Binding-site contacts:
Ligand atom CG2 contacts residue PHE76 of chain 54.B at 3.8 Å (hydrophobic).

The small molecule below binds the protein below.
Small molecule (SMILES): CC(C)[C@H](NC(=O)[C@H](CCCN=C(N)N)NC(=O)[C@@H](N)CCC(=O)O)C(=O)N[C@H](C=O)CCCCN

Sequence of chain 54.B:
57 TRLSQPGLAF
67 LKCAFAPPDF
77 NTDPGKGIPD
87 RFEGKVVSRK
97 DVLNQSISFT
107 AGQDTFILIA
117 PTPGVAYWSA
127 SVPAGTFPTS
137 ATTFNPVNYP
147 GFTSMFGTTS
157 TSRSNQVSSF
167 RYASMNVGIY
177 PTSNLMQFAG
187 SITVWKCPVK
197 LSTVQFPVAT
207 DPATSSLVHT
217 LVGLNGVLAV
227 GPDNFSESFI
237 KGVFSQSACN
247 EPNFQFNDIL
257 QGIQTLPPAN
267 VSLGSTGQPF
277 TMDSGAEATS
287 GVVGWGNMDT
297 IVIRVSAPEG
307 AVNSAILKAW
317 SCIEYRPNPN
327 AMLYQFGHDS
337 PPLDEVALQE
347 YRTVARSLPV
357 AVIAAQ